Sequence of chain 2.A:
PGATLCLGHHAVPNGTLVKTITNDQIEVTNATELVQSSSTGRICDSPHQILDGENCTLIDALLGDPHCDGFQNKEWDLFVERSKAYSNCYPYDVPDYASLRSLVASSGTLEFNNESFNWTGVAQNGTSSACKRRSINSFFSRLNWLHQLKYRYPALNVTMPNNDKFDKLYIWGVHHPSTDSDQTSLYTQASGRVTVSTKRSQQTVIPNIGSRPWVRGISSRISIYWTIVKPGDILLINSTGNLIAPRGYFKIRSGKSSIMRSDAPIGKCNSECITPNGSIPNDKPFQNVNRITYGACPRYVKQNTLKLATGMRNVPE

The protein below binds the small molecule below.
Small molecule (SMILES): CC(=O)N[C@H]1[C@H](O[C@@H]2[C@@H](O)[C@H](O)O[C@H](CO)[C@@H]2O)O[C@H](CO)[C@@H](O[C@@H]2O[C@H](CO[C@]3(C(=O)O)C[C@H](O)[C@@H](NC(C)=O)[C@H]([C@H](O)[C@H](O)CO)O3)[C@H](O)[C@H](O)[C@H]2O)[C@@H]1O

Binding-site contacts:
Ligand atom O1A contacts residue SER131 of chain 2.A at 2.7 Å (h-bond).
Ligand atom N5 contacts residue TRP147 of chain 2.A at 3.8 Å.
Ligand atom O1B contacts residue SER130 of chain 2.A at 3.1 Å (h-bond).
Ligand atom O8 contacts residue TYR92 of chain 2.A at 3.2 Å (h-bond).
Ligand atom C9 contacts residue SER222 of chain 2.A at 3.9 Å.
Ligand atom C10 contacts residue THR129 of chain 2.A at 3.9 Å.
Ligand atom O9 contacts residue HIS177 of chain 2.A at 3.9 Å.
Ligand atom O1A contacts residue ASN139 of chain 2.A at 4.0 Å.
Ligand atom C10 contacts residue LEU188 of chain 2.A at 3.7 Å (hydrophobic).
Ligand atom O10 contacts residue LEU188 of chain 2.A at 3.7 Å.
Ligand atom O9 contacts residue SER222 of chain 2.A at 3.2 Å (h-bond).
Ligand atom C1 contacts residue SER131 of chain 2.A at 3.7 Å.
Ligand atom O1 contacts residue SER187 of chain 2.A at 4.1 Å.
Ligand atom C3 contacts residue ASP184 of chain 2.A at 3.7 Å.
Ligand atom C11 contacts residue THR129 of chain 2.A at 4.1 Å.
Ligand atom C7 contacts residue TRP147 of chain 2.A at 4.0 Å (hydrophobic).
Ligand atom N5 contacts residue THR129 of chain 2.A at 3.2 Å (h-bond).
Ligand atom C5 contacts residue ASP184 of chain 2.A at 3.9 Å.
Ligand atom O2 contacts residue SER187 of chain 2.A at 3.3 Å (h-bond).
Ligand atom O1B contacts residue ILE220 of chain 2.A at 4.0 Å.
Ligand atom O1A contacts residue SER130 of chain 2.A at 3.6 Å.
Ligand atom C5 contacts residue THR129 of chain 2.A at 3.7 Å.
Ligand atom C11 contacts residue TRP147 of chain 2.A at 3.9 Å (hydrophobic).
Ligand atom O4 contacts residue GLY219 of chain 2.A at 3.6 Å (h-bond).
Ligand atom O7 contacts residue LEU188 of chain 2.A at 4.0 Å.
Ligand atom O4 contacts residue THR129 of chain 2.A at 3.5 Å (h-bond).
Ligand atom C2 contacts residue SER187 of chain 2.A at 3.8 Å.
Ligand atom C9 contacts residue LEU188 of chain 2.A at 4.1 Å (hydrophobic).
Ligand atom C4 contacts residue THR129 of chain 2.A at 3.3 Å.
Ligand atom C9 contacts residue TYR92 of chain 2.A at 3.3 Å (hydrophobic).
Ligand atom C9 contacts residue ASP184 of chain 2.A at 4.0 Å.
Ligand atom C9 contacts residue HIS177 of chain 2.A at 3.4 Å.
Ligand atom C1 contacts residue SER130 of chain 2.A at 3.7 Å.
Ligand atom C11 contacts residue LEU188 of chain 2.A at 3.7 Å (hydrophobic).
Ligand atom C1 contacts residue SER187 of chain 2.A at 3.6 Å.
Ligand atom O9 contacts residue TYR92 of chain 2.A at 3.7 Å.
Ligand atom C8 contacts residue TYR92 of chain 2.A at 3.8 Å (hydrophobic).
Ligand atom C3 contacts residue SER187 of chain 2.A at 4.0 Å.
Ligand atom C11 contacts residue GLY128 of chain 2.A at 3.8 Å.
Ligand atom O9 contacts residue ASP184 of chain 2.A at 3.0 Å (salt-bridge).